The protein below binds the small molecule below.
Small molecule (SMILES): O=C(O)c1ccccc1O

Sequence of chain 1.B:
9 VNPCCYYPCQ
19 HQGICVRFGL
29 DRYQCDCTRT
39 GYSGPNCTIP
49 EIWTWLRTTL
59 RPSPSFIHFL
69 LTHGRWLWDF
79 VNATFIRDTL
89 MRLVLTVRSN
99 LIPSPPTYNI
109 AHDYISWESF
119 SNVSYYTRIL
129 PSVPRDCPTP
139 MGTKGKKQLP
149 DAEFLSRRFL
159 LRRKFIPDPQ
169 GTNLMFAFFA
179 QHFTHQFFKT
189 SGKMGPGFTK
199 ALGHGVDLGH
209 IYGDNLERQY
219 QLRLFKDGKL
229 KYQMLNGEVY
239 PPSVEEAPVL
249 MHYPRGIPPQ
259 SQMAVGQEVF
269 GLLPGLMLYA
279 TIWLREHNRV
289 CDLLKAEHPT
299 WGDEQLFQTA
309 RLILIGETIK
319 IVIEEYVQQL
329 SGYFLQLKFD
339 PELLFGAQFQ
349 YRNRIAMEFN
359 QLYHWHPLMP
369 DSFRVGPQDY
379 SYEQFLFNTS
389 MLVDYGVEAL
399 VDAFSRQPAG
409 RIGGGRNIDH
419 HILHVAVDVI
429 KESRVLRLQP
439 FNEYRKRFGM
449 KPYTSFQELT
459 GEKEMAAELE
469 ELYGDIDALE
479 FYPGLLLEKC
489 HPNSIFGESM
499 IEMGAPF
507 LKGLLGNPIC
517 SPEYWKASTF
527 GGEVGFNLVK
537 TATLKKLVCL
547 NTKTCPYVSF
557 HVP

Binding-site contacts:
Ligand atom C2 contacts residue ALA503 of chain 1.B at 3.9 Å (hydrophobic).
Ligand atom C5 contacts residue 0AH506 of chain 1.B at 3.9 Å.
Ligand atom C3 contacts residue VAL325 of chain 1.B at 3.0 Å (hydrophobic).
Ligand atom C6 contacts residue ALA503 of chain 1.B at 3.6 Å (hydrophobic).
Ligand atom C5 contacts residue ALA503 of chain 1.B at 4.1 Å (hydrophobic).
Ligand atom O2 contacts residue VAL325 of chain 1.B at 3.0 Å.
Ligand atom C1' contacts residue TYR331 of chain 1.B at 3.9 Å (hydrophobic).
Ligand atom C3 contacts residue ALA503 of chain 1.B at 4.4 Å (hydrophobic).
Ligand atom O2' contacts residue TYR331 of chain 1.B at 4.1 Å.
Ligand atom C1' contacts residue ALA503 of chain 1.B at 3.8 Å (hydrophobic).
Ligand atom O1' contacts residue ALA503 of chain 1.B at 4.1 Å.
Ligand atom C4 contacts residue LEU328 of chain 1.B at 3.8 Å (hydrophobic).
Ligand atom C6 contacts residue SER329 of chain 1.B at 4.5 Å.
Ligand atom C5 contacts residue LEU328 of chain 1.B at 4.2 Å (hydrophobic).
Ligand atom C2 contacts residue LEU507 of chain 1.B at 4.4 Å (hydrophobic).
Ligand atom C4 contacts residue ALA503 of chain 1.B at 4.5 Å (hydrophobic).
Ligand atom O2' contacts residue LEU507 of chain 1.B at 3.8 Å.
Ligand atom C1' contacts residue ARG96 of chain 1.B at 3.7 Å.
Ligand atom C4 contacts residue 0AH506 of chain 1.B at 3.4 Å.
Ligand atom C6 contacts residue TYR331 of chain 1.B at 4.5 Å (hydrophobic).
Ligand atom C4 contacts residue VAL325 of chain 1.B at 4.0 Å (hydrophobic).
Ligand atom C1 contacts residue VAL325 of chain 1.B at 4.2 Å (hydrophobic).
Ligand atom O1' contacts residue TYR331 of chain 1.B at 2.7 Å (h-bond).
Ligand atom C3 contacts residue 0AH506 of chain 1.B at 4.2 Å.
Ligand atom O2' contacts residue ARG96 of chain 1.B at 3.9 Å.
Ligand atom O2' contacts residue VAL92 of chain 1.B at 3.9 Å.
Ligand atom C5 contacts residue ILE499 of chain 1.B at 4.2 Å (hydrophobic).
Ligand atom C6 contacts residue ILE499 of chain 1.B at 4.2 Å (hydrophobic).
Ligand atom C2 contacts residue VAL325 of chain 1.B at 3.2 Å (hydrophobic).
Ligand atom O2' contacts residue ALA503 of chain 1.B at 4.4 Å.
Ligand atom O2 contacts residue LEU507 of chain 1.B at 3.4 Å.
Ligand atom C1 contacts residue ALA503 of chain 1.B at 3.5 Å (hydrophobic).
Ligand atom O1' contacts residue ARG96 of chain 1.B at 2.9 Å (salt-bridge).
Ligand atom O1' contacts residue ILE499 of chain 1.B at 4.3 Å.